Sequence of chain 52.C:
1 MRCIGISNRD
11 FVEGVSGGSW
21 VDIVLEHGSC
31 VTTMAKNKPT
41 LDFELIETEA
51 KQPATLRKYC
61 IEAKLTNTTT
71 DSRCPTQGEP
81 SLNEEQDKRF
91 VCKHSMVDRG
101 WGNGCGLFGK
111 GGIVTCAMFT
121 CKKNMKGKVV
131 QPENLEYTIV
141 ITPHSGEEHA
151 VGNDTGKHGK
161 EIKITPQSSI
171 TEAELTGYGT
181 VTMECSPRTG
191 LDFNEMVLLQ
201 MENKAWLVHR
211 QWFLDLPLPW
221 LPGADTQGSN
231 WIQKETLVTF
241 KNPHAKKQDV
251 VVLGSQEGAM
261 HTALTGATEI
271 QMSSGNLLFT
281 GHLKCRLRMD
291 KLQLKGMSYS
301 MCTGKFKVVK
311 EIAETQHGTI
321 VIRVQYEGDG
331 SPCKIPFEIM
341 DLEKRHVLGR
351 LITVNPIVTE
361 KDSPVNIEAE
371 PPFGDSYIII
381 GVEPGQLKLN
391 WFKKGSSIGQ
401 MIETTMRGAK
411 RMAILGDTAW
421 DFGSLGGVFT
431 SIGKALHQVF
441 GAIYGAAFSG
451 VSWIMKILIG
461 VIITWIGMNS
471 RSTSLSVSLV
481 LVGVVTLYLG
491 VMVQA

Binding-site contacts:
Ligand atom C2 contacts residue ASN67 of chain 52.C at 2.4 Å.
Ligand atom C4 contacts residue ASN67 of chain 52.C at 4.3 Å.
Ligand atom C8 contacts residue PHE90 of chain 52.C at 3.6 Å (hydrophobic).
Ligand atom C8 contacts residue MET118 of chain 52.C at 4.0 Å (hydrophobic).
Ligand atom O7 contacts residue ASN67 of chain 52.C at 4.1 Å.
Ligand atom O6 contacts residue ASN67 of chain 52.C at 3.7 Å.
Ligand atom C8 contacts residue ARG89 of chain 52.C at 4.1 Å.
Ligand atom C7 contacts residue PHE90 of chain 52.C at 4.3 Å (hydrophobic).
Ligand atom C5 contacts residue ASN67 of chain 52.C at 3.8 Å.
Ligand atom C1 contacts residue ASN67 of chain 52.C at 1.4 Å.
Ligand atom N2 contacts residue ASN67 of chain 52.C at 2.8 Å (h-bond).
Ligand atom C7 contacts residue ASN67 of chain 52.C at 3.7 Å.
Ligand atom O5 contacts residue ASN67 of chain 52.C at 2.5 Å (h-bond).
Ligand atom C3 contacts residue ASN67 of chain 52.C at 3.8 Å.

The small molecule below binds the protein below.
Small molecule (SMILES): CC(=O)N[C@@H]1[C@@H](O)[C@H](O)[C@@H](CO)O[C@H]1O